Sequence of chain 1.H:
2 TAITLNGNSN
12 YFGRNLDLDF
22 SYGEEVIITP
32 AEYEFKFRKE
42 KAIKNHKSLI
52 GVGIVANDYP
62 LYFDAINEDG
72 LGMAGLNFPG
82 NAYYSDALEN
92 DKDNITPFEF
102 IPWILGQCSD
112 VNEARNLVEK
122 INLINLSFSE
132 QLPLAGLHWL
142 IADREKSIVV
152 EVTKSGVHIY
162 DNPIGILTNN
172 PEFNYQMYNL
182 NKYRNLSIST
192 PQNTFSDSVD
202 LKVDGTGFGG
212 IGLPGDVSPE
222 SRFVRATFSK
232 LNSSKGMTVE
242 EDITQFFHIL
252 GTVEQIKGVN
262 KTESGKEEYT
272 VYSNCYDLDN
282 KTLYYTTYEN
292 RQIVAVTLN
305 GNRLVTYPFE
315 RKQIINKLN

Sequence of chain 2.C:
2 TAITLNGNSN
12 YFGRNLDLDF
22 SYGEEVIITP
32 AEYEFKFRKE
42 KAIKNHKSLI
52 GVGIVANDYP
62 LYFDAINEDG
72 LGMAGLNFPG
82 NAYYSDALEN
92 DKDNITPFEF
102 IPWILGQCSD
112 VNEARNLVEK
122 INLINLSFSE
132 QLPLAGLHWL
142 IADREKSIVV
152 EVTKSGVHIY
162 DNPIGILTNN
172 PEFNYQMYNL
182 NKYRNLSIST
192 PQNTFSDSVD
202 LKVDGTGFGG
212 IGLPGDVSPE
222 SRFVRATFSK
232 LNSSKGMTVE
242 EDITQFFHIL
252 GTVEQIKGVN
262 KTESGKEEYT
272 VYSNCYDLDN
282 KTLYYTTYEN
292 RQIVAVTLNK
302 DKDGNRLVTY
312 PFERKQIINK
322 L

A protein and the small-molecule ligand that binds it are described below.
Small molecule (SMILES): C[C@H](CCC(=O)NCC(=O)O)[C@H]1CC[C@H]2[C@@H]3[C@H](O)C[C@@H]4C[C@H](O)CC[C@]4(C)[C@H]3C[C@H](O)[C@]12C

Binding-site contacts:
Ligand atom C21 contacts residue SER197 of chain 1.H at 4.4 Å.
Ligand atom O3 contacts residue ASP198 of chain 1.H at 2.7 Å (salt-bridge).
Ligand atom C20 contacts residue VAL200 of chain 1.H at 3.7 Å (hydrophobic).
Ligand atom O2 contacts residue ASN194 of chain 1.H at 4.1 Å.
Ligand atom C20 contacts residue ASN194 of chain 1.H at 3.9 Å.
Ligand atom C22 contacts residue ASN194 of chain 1.H at 4.3 Å.
Ligand atom C19 contacts residue ASP198 of chain 1.H at 3.6 Å.
Ligand atom O4 contacts residue ARG185 of chain 2.C at 4.2 Å.
Ligand atom O3 contacts residue SER199 of chain 1.H at 4.3 Å.
Ligand atom C15 contacts residue ASP201 of chain 1.H at 3.8 Å.
Ligand atom C16 contacts residue ASP201 of chain 1.H at 3.6 Å.
Ligand atom C21 contacts residue ASN194 of chain 1.H at 3.5 Å.
Ligand atom O4 contacts residue GLN193 of chain 1.H at 3.8 Å.
Ligand atom C20 contacts residue SER197 of chain 1.H at 4.1 Å.
Ligand atom C12 contacts residue ASP198 of chain 1.H at 3.8 Å.
Ligand atom C20 contacts residue ASP198 of chain 1.H at 3.9 Å.
Ligand atom C17 contacts residue ASP198 of chain 1.H at 3.5 Å.
Ligand atom C15 contacts residue VAL200 of chain 1.H at 4.5 Å (hydrophobic).
Ligand atom C18 contacts residue ASP198 of chain 1.H at 3.9 Å.
Ligand atom C21 contacts residue VAL200 of chain 1.H at 4.4 Å (hydrophobic).
Ligand atom O2 contacts residue ASP201 of chain 1.H at 4.1 Å.
Ligand atom C13 contacts residue ASP198 of chain 1.H at 4.2 Å.
Ligand atom C16 contacts residue VAL200 of chain 1.H at 3.7 Å (hydrophobic).